Binding-site contacts:
Ligand atom C28 contacts residue PRO156 of chain 1.A at 4.1 Å (hydrophobic).
Ligand atom O29 contacts residue HIS296 of chain 1.A at 4.1 Å.
Ligand atom O23 contacts residue HIS113 of chain 1.A at 3.6 Å.
Ligand atom C34 contacts residue ILE117 of chain 1.A at 3.2 Å (hydrophobic).
Ligand atom C28 contacts residue TYR109 of chain 1.A at 3.4 Å (hydrophobic).
Ligand atom C33 contacts residue PRO156 of chain 1.A at 3.9 Å (hydrophobic).
Ligand atom C33 contacts residue TYR109 of chain 1.A at 3.4 Å (hydrophobic).
Ligand atom C21 contacts residue PHE103 of chain 1.A at 3.6 Å (hydrophobic).
Ligand atom C30 contacts residue TYR121 of chain 1.A at 4.0 Å (hydrophobic).
Ligand atom N32 contacts residue TYR121 of chain 1.A at 3.8 Å.
Ligand atom C27 contacts residue TYR109 of chain 1.A at 4.3 Å (hydrophobic).
Ligand atom C34 contacts residue TYR109 of chain 1.A at 4.3 Å (hydrophobic).
Ligand atom C34 contacts residue ASN116 of chain 1.A at 3.2 Å.
Ligand atom O29 contacts residue TYR121 of chain 1.A at 4.5 Å.
Ligand atom N32 contacts residue TYR109 of chain 1.A at 4.0 Å.
Ligand atom N26 contacts residue PRO156 of chain 1.A at 4.2 Å.
Ligand atom C27 contacts residue PRO156 of chain 1.A at 3.8 Å (hydrophobic).
Ligand atom C30 contacts residue HIS296 of chain 1.A at 3.9 Å.
Ligand atom C9 contacts residue PHE103 of chain 1.A at 3.6 Å (hydrophobic).
Ligand atom C30 contacts residue PRO156 of chain 1.A at 4.4 Å (hydrophobic).
Ligand atom N32 contacts residue ASN116 of chain 1.A at 3.9 Å.
Ligand atom C7 contacts residue PHE103 of chain 1.A at 4.0 Å (hydrophobic).
Ligand atom C30 contacts residue TYR109 of chain 1.A at 3.7 Å (hydrophobic).
Ligand atom C34 contacts residue HIS113 of chain 1.A at 3.9 Å.
Ligand atom C10 contacts residue PHE103 of chain 1.A at 4.0 Å (hydrophobic).
Ligand atom O20 contacts residue PHE103 of chain 1.A at 3.5 Å.
Ligand atom N26 contacts residue PHE103 of chain 1.A at 4.3 Å.
Ligand atom O29 contacts residue PRO156 of chain 1.A at 3.8 Å.
Ligand atom C22 contacts residue PHE103 of chain 1.A at 3.5 Å (hydrophobic).
Ligand atom C33 contacts residue TYR121 of chain 1.A at 3.4 Å (hydrophobic).
Ligand atom C31 contacts residue TYR109 of chain 1.A at 3.6 Å (hydrophobic).
Ligand atom C22 contacts residue HIS113 of chain 1.A at 4.1 Å.
Ligand atom C31 contacts residue ASN116 of chain 1.A at 4.4 Å.

This protein binds this small molecule.
Small molecule (SMILES): CN(C)C/C=C/C(=O)Nc1cc2c(Nc3ccc(F)c(Cl)c3)ncnc2cc1O[C@H]1CCOC1

Sequence of chain 1.A:
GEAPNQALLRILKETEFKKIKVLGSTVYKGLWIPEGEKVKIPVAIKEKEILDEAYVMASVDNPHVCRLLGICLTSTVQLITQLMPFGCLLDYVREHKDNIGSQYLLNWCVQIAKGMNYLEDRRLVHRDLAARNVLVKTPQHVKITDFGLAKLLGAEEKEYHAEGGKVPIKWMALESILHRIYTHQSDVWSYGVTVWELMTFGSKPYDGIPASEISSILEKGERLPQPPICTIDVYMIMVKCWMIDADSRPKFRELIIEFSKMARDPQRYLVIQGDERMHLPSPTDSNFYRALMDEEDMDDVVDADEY